Sequence of chain 27.F:
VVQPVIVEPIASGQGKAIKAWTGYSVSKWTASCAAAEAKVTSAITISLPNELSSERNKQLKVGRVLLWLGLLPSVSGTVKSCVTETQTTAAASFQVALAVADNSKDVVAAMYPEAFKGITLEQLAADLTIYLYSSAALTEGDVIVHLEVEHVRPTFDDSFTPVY

The small molecule below binds the protein below.
Small molecule (SMILES): Nc1ncnc2c1ncn2[C@@H]1O[C@H]([C@@H]2O[C@@H]3[C@H](O[P](=O)(O)O2)[C@@H](CO[P](=O)(O)O[C@H]2[C@@H](O)[C@H](n4cnc5c(N)ncnc54)O[C@@H]2COP(=O)=O)O[C@H]3n2ccc(=O)[nH]c2=O)[C@@H](O[P](=O)(O)OC[C@H]2O[C@@H](n3ccc(=O)[nH]c3=O)[C@H](O)[C@@H]2O)[C@H]1O

Binding-site contacts:
Ligand atom O4' contacts residue TRP47 of chain 27.F at 3.4 Å.
Ligand atom N1 contacts residue TRP47 of chain 27.F at 3.7 Å.
Ligand atom C8 contacts residue LYS143 of chain 27.F at 2.7 Å.
Ligand atom O4' contacts residue LYS143 of chain 27.F at 4.2 Å.
Ligand atom N9 contacts residue GLU140 of chain 27.F at 4.1 Å.
Ligand atom N3 contacts residue TRP47 of chain 27.F at 3.4 Å.
Ligand atom C1' contacts residue TRP47 of chain 27.F at 3.7 Å (hydrophobic).
Ligand atom O2' contacts residue GLU140 of chain 27.F at 2.3 Å (salt-bridge).
Ligand atom C4 contacts residue TRP47 of chain 27.F at 3.3 Å (hydrophobic).
Ligand atom N7 contacts residue TRP47 of chain 27.F at 3.6 Å.
Ligand atom O2' contacts residue LYS143 of chain 27.F at 3.8 Å.
Ligand atom O4' contacts residue GLU140 of chain 27.F at 3.0 Å (salt-bridge).
Ligand atom N9 contacts residue TRP47 of chain 27.F at 3.3 Å.
Ligand atom C3' contacts residue GLU140 of chain 27.F at 3.8 Å.
Ligand atom N9 contacts residue LYS143 of chain 27.F at 3.2 Å (salt-bridge).
Ligand atom O4' contacts residue LYS143 of chain 27.F at 4.4 Å.
Ligand atom O3' contacts residue GLU140 of chain 27.F at 4.4 Å.
Ligand atom C2' contacts residue GLU140 of chain 27.F at 3.0 Å.
Ligand atom C5 contacts residue TRP47 of chain 27.F at 3.8 Å (hydrophobic).
Ligand atom C2 contacts residue TRP47 of chain 27.F at 3.4 Å (hydrophobic).
Ligand atom C5' contacts residue ARG90 of chain 27.F at 4.3 Å.
Ligand atom C4' contacts residue GLU140 of chain 27.F at 3.4 Å.
Ligand atom N6 contacts residue TRP47 of chain 27.F at 4.2 Å.
Ligand atom C1' contacts residue GLU140 of chain 27.F at 2.7 Å.
Ligand atom C6 contacts residue TRP47 of chain 27.F at 3.7 Å (hydrophobic).
Ligand atom N7 contacts residue LYS143 of chain 27.F at 3.8 Å.
Ligand atom C8 contacts residue TRP47 of chain 27.F at 3.6 Å (hydrophobic).
Ligand atom C2' contacts residue LYS143 of chain 27.F at 3.7 Å.
Ligand atom C1' contacts residue LYS143 of chain 27.F at 3.2 Å.